The protein below binds the small molecule below.
Small molecule (SMILES): CC(=O)N[C@@H]1[C@@H](O)[C@H](O)[C@@H](CO)O[C@H]1O

Sequence of chain 1.C:
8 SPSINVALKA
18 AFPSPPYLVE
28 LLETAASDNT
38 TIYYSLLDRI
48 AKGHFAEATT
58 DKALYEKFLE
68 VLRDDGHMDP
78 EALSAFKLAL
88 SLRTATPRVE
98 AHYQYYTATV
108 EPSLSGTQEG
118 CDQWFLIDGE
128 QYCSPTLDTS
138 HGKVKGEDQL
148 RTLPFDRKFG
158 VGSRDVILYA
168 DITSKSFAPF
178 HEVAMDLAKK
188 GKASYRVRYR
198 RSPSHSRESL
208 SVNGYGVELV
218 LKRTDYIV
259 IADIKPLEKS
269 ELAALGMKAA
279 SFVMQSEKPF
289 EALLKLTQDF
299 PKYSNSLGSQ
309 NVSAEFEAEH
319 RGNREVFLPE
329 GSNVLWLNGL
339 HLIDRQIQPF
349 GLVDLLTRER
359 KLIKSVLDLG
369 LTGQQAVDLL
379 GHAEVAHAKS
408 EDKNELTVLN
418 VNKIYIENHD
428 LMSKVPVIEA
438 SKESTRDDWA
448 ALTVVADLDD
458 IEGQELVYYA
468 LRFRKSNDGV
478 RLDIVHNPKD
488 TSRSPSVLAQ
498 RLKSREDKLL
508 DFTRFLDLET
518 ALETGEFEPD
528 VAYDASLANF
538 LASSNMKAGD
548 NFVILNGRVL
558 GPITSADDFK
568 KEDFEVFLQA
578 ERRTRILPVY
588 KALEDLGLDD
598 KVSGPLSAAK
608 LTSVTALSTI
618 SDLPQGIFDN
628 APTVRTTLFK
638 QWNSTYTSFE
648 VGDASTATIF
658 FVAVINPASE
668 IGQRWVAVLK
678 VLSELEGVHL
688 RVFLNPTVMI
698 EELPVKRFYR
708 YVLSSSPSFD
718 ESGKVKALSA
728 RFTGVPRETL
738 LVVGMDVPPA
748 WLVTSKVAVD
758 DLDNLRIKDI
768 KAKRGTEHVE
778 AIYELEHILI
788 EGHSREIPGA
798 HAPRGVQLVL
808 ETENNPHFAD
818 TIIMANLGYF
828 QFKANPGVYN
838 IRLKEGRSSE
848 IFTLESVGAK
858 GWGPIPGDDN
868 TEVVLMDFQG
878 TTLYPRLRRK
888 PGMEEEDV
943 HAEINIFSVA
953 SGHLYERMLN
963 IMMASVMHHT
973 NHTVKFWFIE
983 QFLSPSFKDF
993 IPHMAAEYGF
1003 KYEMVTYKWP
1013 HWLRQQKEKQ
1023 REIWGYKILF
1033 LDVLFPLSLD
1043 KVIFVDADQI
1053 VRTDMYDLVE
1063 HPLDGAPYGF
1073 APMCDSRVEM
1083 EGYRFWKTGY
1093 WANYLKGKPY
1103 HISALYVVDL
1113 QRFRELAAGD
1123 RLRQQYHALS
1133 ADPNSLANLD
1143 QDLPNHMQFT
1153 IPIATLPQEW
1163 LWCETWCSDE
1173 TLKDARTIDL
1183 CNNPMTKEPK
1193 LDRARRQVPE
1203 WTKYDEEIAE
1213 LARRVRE

Binding-site contacts:
Ligand atom N2 contacts residue ASN309 of chain 1.C at 3.0 Å (h-bond).
Ligand atom C4 contacts residue ASN309 of chain 1.C at 4.2 Å.
Ligand atom C2 contacts residue ASN309 of chain 1.C at 2.4 Å.
Ligand atom C5 contacts residue ASN309 of chain 1.C at 3.6 Å.
Ligand atom C7 contacts residue ASN309 of chain 1.C at 4.0 Å.
Ligand atom C3 contacts residue ASN309 of chain 1.C at 3.8 Å.
Ligand atom C1 contacts residue ASN309 of chain 1.C at 1.4 Å.
Ligand atom O5 contacts residue ASN309 of chain 1.C at 2.3 Å (h-bond).